Sequence of chain 6.A:
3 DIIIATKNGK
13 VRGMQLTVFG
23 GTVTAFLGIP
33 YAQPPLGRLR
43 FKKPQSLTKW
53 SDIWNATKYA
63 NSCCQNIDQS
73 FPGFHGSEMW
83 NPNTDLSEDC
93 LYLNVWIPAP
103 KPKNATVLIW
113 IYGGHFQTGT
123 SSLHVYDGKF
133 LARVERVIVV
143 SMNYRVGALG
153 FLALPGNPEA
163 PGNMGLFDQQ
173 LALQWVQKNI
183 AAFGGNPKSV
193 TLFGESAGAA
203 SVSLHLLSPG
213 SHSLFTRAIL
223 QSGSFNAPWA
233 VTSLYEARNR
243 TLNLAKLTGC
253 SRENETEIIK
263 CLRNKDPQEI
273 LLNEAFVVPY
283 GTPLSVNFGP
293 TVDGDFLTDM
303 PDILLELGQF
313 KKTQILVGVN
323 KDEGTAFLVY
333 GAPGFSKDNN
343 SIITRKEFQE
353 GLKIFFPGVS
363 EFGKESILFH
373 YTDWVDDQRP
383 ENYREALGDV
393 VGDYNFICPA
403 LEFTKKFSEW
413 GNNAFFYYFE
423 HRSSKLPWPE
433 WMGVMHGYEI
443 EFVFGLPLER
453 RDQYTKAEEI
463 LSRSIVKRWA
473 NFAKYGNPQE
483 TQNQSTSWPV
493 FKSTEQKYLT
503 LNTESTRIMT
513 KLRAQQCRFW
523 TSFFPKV

This small molecule binds to this protein.
Small molecule (SMILES): CC(=O)N[C@H]1CO[C@H](CO[C@H]2O[C@@H](C)[C@@H](O)[C@@H](O)[C@@H]2O)[C@@H](O)[C@@H]1O

Binding-site contacts:
Ligand atom C5 contacts residue ASN188 of chain 6.A at 3.8 Å.
Ligand atom O5 contacts residue ASN188 of chain 6.A at 3.4 Å (h-bond).
Ligand atom O3 contacts residue LYS476 of chain 6.A at 4.3 Å.
Ligand atom C3 contacts residue SER191 of chain 6.A at 4.1 Å.
Ligand atom O2 contacts residue ASN188 of chain 6.A at 3.8 Å.
Ligand atom C2 contacts residue ASN106 of chain 6.A at 2.5 Å.
Ligand atom C5 contacts residue LYS190 of chain 6.A at 3.9 Å.
Ligand atom C3 contacts residue LYS190 of chain 6.A at 3.7 Å.
Ligand atom C1 contacts residue ASN106 of chain 6.A at 1.5 Å.
Ligand atom C6 contacts residue LYS190 of chain 6.A at 4.4 Å.
Ligand atom O4 contacts residue LYS190 of chain 6.A at 3.8 Å.
Ligand atom C4 contacts residue LYS190 of chain 6.A at 3.9 Å.
Ligand atom C5 contacts residue ASN106 of chain 6.A at 3.8 Å.
Ligand atom O3 contacts residue SER191 of chain 6.A at 3.9 Å.
Ligand atom C4 contacts residue ASN106 of chain 6.A at 4.4 Å.
Ligand atom N2 contacts residue ASN106 of chain 6.A at 3.0 Å (h-bond).
Ligand atom O7 contacts residue ASN106 of chain 6.A at 4.4 Å.
Ligand atom C7 contacts residue ASN106 of chain 6.A at 3.3 Å.
Ligand atom O5 contacts residue ASN106 of chain 6.A at 2.5 Å (h-bond).
Ligand atom C2 contacts residue ASN188 of chain 6.A at 4.2 Å.
Ligand atom C8 contacts residue ASN106 of chain 6.A at 3.1 Å.
Ligand atom C1 contacts residue ASN188 of chain 6.A at 3.7 Å.
Ligand atom C1 contacts residue ASN188 of chain 6.A at 3.7 Å.
Ligand atom C3 contacts residue ASN106 of chain 6.A at 3.9 Å.
Ligand atom O3 contacts residue LYS190 of chain 6.A at 4.2 Å.
Ligand atom O3 contacts residue ARG219 of chain 6.A at 4.1 Å.
Ligand atom O6 contacts residue ASN188 of chain 6.A at 3.3 Å (h-bond).
Ligand atom C1 contacts residue LYS190 of chain 6.A at 4.5 Å.
Ligand atom C6 contacts residue ASN188 of chain 6.A at 3.9 Å.